A protein and the small-molecule ligand that binds it are described below.
Small molecule (SMILES): CC(C)[C@H](NC(=O)[C@H](CCCN=C(N)N)NC(=O)Cc1ccccc1)C(=O)N[C@@H](CCCN=C(N)N)C(=O)NCc1ccc(C(=N)N)cc1

Binding-site contacts:
Ligand atom C18 contacts residue ASP151 of chain 1.A at 3.4 Å.
Ligand atom NH1 contacts residue ASP157 of chain 1.A at 3.1 Å (salt-bridge).
Ligand atom N35 contacts residue SER186 of chain 1.A at 3.6 Å.
Ligand atom CD contacts residue HIS87 of chain 1.A at 3.5 Å.
Ligand atom CG contacts residue VAL124 of chain 1.A at 3.5 Å (hydrophobic).
Ligand atom C22 contacts residue TRP147 of chain 1.A at 3.5 Å (hydrophobic).
Ligand atom CZ contacts residue TYR201 of chain 1.A at 3.5 Å (hydrophobic).
Ligand atom C21 contacts residue TRP147 of chain 1.A at 3.4 Å (hydrophobic).
Ligand atom N23 contacts residue SER146 of chain 1.A at 2.8 Å (h-bond).
Ligand atom C16 contacts residue SER261 of chain 1.A at 3.1 Å.
Ligand atom CZ contacts residue ASP157 of chain 1.A at 3.4 Å.
Ligand atom NE contacts residue ASP84 of chain 1.A at 3.5 Å (salt-bridge).
Ligand atom N34 contacts residue PRO149 of chain 1.A at 3.0 Å (h-bond).
Ligand atom C16 contacts residue SER146 of chain 1.A at 3.5 Å.
Ligand atom CD contacts residue GLU129 of chain 1.A at 3.5 Å.
Ligand atom C3' contacts residue VAL124 of chain 1.A at 3.6 Å (hydrophobic).
Ligand atom CZ contacts residue ASP47 of chain 1.A at 3.5 Å.
Ligand atom C19 contacts residue ASP151 of chain 1.A at 3.0 Å.
Ligand atom N contacts residue GLY148 of chain 1.A at 3.0 Å (h-bond).
Ligand atom N34 contacts residue GLY148 of chain 1.A at 3.5 Å.
Ligand atom N23 contacts residue SER261 of chain 1.A at 3.4 Å (h-bond).
Ligand atom NH1 contacts residue GLY158 of chain 1.A at 3.4 Å (h-bond).
Ligand atom NH2 contacts residue ASP47 of chain 1.A at 3.4 Å (salt-bridge).
Ligand atom NE contacts residue TYR201 of chain 1.A at 3.2 Å (h-bond).
Ligand atom N35 contacts residue ALA185 of chain 1.A at 2.9 Å (h-bond).
Ligand atom CG contacts residue GLU129 of chain 1.A at 3.4 Å.
Ligand atom O contacts residue GLY148 of chain 1.A at 3.2 Å (h-bond).
Ligand atom CA contacts residue GLY148 of chain 1.A at 3.5 Å.
Ligand atom NH2 contacts residue ASP157 of chain 1.A at 2.8 Å (salt-bridge).
Ligand atom NH1 contacts residue TYR201 of chain 1.A at 3.0 Å (h-bond).
Ligand atom C22 contacts residue SER146 of chain 1.A at 3.5 Å.
Ligand atom C22 contacts residue THR260 of chain 1.A at 3.6 Å.
Ligand atom N34 contacts residue ASP199 of chain 1.A at 2.7 Å (salt-bridge).
Ligand atom N35 contacts residue ASP199 of chain 1.A at 2.8 Å (salt-bridge).
Ligand atom NH2 contacts residue ASN85 of chain 1.A at 3.0 Å (h-bond).
Ligand atom O contacts residue TRP147 of chain 1.A at 3.1 Å.
Ligand atom NE contacts residue GLU129 of chain 1.A at 3.0 Å (salt-bridge).
Ligand atom NE contacts residue ASP47 of chain 1.A at 2.8 Å (salt-bridge).
Ligand atom C27 contacts residue ASP199 of chain 1.A at 3.1 Å.
Ligand atom C21 contacts residue ALA185 of chain 1.A at 3.4 Å (hydrophobic).

Sequence of chain 1.A:
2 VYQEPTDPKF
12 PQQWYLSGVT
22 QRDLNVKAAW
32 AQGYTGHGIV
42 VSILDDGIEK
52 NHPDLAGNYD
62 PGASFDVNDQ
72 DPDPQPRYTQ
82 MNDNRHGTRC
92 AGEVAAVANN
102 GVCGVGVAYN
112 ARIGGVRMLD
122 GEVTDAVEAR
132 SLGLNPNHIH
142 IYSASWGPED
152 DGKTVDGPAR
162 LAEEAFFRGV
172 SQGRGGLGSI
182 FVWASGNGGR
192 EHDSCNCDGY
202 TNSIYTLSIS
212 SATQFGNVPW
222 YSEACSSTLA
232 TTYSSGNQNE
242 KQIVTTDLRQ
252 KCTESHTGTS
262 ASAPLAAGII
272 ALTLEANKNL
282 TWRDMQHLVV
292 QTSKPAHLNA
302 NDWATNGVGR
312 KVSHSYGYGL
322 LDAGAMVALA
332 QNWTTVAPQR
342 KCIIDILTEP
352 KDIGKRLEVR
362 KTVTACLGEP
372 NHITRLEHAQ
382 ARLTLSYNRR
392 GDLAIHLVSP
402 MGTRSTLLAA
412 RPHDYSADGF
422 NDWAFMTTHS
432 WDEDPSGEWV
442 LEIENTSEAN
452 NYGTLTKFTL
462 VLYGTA